A protein and the small-molecule ligand that binds it are described below.
Small molecule (SMILES): CC(=O)N[C@@H]1[C@@H](O)[C@H](O)[C@@H](CO)O[C@H]1O

Binding-site contacts:
Ligand atom C5 contacts residue SER87 of chain 1.A at 3.9 Å.
Ligand atom C1 contacts residue ASN84 of chain 1.A at 1.4 Å.
Ligand atom C1 contacts residue SER87 of chain 1.A at 4.1 Å.
Ligand atom C3 contacts residue ASN84 of chain 1.A at 3.9 Å.
Ligand atom C5 contacts residue ASN84 of chain 1.A at 3.6 Å.
Ligand atom O7 contacts residue ASN84 of chain 1.A at 3.7 Å.
Ligand atom O7 contacts residue SER275 of chain 1.A at 4.3 Å.
Ligand atom O5 contacts residue ASN84 of chain 1.A at 2.3 Å (h-bond).
Ligand atom N2 contacts residue ASN84 of chain 1.A at 3.0 Å (h-bond).
Ligand atom C7 contacts residue ASN84 of chain 1.A at 3.5 Å.
Ligand atom C4 contacts residue ASN84 of chain 1.A at 4.3 Å.
Ligand atom O5 contacts residue SER87 of chain 1.A at 3.9 Å.
Ligand atom O6 contacts residue SER87 of chain 1.A at 4.1 Å.
Ligand atom C2 contacts residue ASN84 of chain 1.A at 2.6 Å.
Ligand atom C6 contacts residue SER87 of chain 1.A at 4.4 Å.

Sequence of chain 1.A:
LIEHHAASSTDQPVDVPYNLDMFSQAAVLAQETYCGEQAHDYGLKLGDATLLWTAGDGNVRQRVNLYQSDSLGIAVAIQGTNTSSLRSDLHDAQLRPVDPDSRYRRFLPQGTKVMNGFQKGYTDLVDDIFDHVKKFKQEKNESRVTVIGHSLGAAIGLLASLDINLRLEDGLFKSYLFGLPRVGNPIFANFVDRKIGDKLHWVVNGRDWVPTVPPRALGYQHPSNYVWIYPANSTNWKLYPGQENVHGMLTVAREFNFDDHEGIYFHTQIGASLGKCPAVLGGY